The small molecule below binds the protein below.
Small molecule (SMILES): CC(=O)N[C@H](CS)C(=O)N[C@H](C)C(=O)N[C@H](CCCN=C(N)N)C(=O)N[C@H](CCCN=C(N)N)C(=O)N[C@H](CCCN=C(N)N)C(=O)N[C@H](C)C(=O)N[C@H](CCCN=C(N)N)C(N)=O

Sequence of chain 1.B:
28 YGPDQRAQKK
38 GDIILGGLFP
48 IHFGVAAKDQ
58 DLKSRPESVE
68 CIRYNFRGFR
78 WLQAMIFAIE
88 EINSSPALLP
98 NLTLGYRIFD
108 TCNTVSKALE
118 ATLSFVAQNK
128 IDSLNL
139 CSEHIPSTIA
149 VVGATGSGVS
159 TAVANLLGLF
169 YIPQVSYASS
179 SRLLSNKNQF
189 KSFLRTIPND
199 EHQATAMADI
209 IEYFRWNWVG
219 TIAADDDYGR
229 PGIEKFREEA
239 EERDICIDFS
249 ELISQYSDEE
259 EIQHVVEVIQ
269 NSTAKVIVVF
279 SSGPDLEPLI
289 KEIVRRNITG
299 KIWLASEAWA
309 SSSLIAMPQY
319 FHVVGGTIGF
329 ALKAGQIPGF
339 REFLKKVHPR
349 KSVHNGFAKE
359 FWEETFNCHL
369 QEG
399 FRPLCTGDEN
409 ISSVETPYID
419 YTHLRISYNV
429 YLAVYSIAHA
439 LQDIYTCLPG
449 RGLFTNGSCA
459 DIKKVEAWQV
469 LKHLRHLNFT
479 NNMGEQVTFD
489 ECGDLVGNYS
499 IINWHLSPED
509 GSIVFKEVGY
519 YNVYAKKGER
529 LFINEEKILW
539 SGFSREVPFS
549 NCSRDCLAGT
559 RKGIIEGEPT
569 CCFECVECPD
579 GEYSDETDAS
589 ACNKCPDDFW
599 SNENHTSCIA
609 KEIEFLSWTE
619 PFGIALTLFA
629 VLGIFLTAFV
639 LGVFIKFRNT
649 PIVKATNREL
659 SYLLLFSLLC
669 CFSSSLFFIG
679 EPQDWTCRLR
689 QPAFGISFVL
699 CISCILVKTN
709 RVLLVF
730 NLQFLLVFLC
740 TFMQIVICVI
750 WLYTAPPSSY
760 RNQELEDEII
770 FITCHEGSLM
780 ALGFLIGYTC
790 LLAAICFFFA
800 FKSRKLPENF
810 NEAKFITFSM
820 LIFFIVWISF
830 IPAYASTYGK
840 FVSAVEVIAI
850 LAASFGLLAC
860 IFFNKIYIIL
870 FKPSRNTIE

Binding-site contacts:
Ligand atom NH1 contacts residue SER248 of chain 1.B at 3.0 Å (h-bond).
Ligand atom NH2 contacts residue SER252 of chain 1.B at 3.6 Å.
Ligand atom N contacts residue GLU199 of chain 1.A at 3.6 Å (salt-bridge).
Ligand atom C contacts residue CYS490 of chain 1.A at 3.4 Å (hydrophobic).
Ligand atom CD contacts residue ASN197 of chain 1.A at 3.4 Å.
Ligand atom NH1 contacts residue GLU259 of chain 1.B at 3.6 Å.
Ligand atom CB contacts residue SER183 of chain 1.A at 3.3 Å.
Ligand atom CZ contacts residue SER255 of chain 1.B at 3.5 Å.
Ligand atom CB contacts residue CYS490 of chain 1.A at 3.1 Å (hydrophobic).
Ligand atom N contacts residue GLU236 of chain 1.A at 3.3 Å (salt-bridge).
Ligand atom CG contacts residue ASN197 of chain 1.A at 3.3 Å.
Ligand atom CH3 contacts residue ASP256 of chain 1.B at 3.4 Å.
Ligand atom N contacts residue GLU199 of chain 1.A at 3.6 Å.
Ligand atom SG contacts residue CYS490 of chain 1.A at 2.0 Å (h-bond).
Ligand atom CZ contacts residue ASP492 of chain 1.A at 3.6 Å.
Ligand atom CA contacts residue GLU199 of chain 1.A at 3.5 Å.
Ligand atom CD contacts residue SER183 of chain 1.A at 3.4 Å.
Ligand atom N contacts residue GLU199 of chain 1.A at 2.8 Å (salt-bridge).
Ligand atom NH1 contacts residue ASP492 of chain 1.A at 2.5 Å (salt-bridge).
Ligand atom CD contacts residue GLU236 of chain 1.A at 3.5 Å.
Ligand atom NH1 contacts residue SER252 of chain 1.B at 3.4 Å.
Ligand atom NH1 contacts residue GLU249 of chain 1.B at 2.8 Å (salt-bridge).
Ligand atom C contacts residue LYS233 of chain 1.A at 3.6 Å.
Ligand atom CD contacts residue ASP223 of chain 1.B at 3.3 Å.
Ligand atom CZ contacts residue GLU236 of chain 1.A at 3.5 Å.
Ligand atom O contacts residue CYS490 of chain 1.A at 3.4 Å (h-bond).
Ligand atom O contacts residue ARG180 of chain 1.A at 3.1 Å (salt-bridge).
Ligand atom NH2 contacts residue GLU236 of chain 1.A at 2.9 Å (salt-bridge).
Ligand atom N contacts residue LYS233 of chain 1.A at 3.5 Å.
Ligand atom CD contacts residue ASP492 of chain 1.A at 3.3 Å.
Ligand atom NH2 contacts residue ILE251 of chain 1.B at 3.6 Å.
Ligand atom O contacts residue LYS233 of chain 1.A at 2.6 Å (salt-bridge).
Ligand atom O contacts residue GLU199 of chain 1.A at 3.3 Å (salt-bridge).
Ligand atom NH1 contacts residue ASP488 of chain 1.A at 3.2 Å (salt-bridge).
Ligand atom C contacts residue GLU199 of chain 1.A at 3.0 Å.
Ligand atom NH2 contacts residue SER255 of chain 1.B at 3.3 Å (h-bond).
Ligand atom C contacts residue GLU199 of chain 1.A at 3.6 Å.
Ligand atom CA contacts residue GLU199 of chain 1.A at 3.3 Å.
Ligand atom CG contacts residue ASP223 of chain 1.B at 3.4 Å.
Ligand atom NH1 contacts residue SER255 of chain 1.B at 2.9 Å (h-bond).

Sequence of chain 1.A:
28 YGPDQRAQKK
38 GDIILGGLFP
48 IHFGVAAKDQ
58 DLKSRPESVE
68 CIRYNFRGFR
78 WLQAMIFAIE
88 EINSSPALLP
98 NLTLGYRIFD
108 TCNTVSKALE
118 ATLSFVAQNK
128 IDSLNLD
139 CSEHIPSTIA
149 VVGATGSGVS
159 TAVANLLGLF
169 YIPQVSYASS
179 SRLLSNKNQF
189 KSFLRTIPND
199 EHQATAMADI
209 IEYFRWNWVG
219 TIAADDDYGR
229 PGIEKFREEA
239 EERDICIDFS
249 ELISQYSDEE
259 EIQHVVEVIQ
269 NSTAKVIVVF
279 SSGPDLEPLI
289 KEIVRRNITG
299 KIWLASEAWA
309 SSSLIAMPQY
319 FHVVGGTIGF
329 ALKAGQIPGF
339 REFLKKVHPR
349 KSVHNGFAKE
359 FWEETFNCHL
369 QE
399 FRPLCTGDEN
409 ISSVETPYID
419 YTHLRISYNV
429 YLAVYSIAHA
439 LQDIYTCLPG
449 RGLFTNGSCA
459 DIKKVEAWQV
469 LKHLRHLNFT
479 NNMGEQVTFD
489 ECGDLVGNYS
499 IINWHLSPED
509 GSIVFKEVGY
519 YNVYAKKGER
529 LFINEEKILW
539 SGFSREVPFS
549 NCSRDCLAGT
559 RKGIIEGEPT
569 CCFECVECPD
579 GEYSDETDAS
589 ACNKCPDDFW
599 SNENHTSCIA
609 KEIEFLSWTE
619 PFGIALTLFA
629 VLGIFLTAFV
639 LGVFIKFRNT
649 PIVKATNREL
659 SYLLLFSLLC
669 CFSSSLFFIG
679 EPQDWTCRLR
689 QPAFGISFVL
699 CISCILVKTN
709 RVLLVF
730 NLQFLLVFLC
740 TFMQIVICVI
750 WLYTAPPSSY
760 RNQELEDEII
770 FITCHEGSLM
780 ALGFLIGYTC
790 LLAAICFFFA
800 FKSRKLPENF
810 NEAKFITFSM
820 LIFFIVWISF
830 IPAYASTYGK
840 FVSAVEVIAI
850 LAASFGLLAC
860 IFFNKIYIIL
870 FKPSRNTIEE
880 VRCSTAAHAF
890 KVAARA